Sequence of chain 2.A:
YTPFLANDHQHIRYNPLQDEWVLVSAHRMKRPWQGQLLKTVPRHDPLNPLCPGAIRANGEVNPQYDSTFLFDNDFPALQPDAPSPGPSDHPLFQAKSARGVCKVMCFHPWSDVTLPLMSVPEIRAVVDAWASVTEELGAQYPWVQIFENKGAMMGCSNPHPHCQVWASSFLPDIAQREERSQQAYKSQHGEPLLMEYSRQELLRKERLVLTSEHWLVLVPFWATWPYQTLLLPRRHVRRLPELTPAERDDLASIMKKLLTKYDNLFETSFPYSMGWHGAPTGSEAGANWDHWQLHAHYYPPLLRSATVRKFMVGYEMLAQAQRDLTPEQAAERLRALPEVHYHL

The protein below binds the small molecule below.
Small molecule (SMILES): O=C1CCN([C@@H]2O[C@H](COP(=O)(O)O)[C@@H](O)[C@H]2O)C(=O)N1

Binding-site contacts:
Ligand atom O4 contacts residue ASP99 of chain 2.A at 3.7 Å.
Ligand atom C2 contacts residue ASN98 of chain 2.A at 4.2 Å.
Ligand atom C1' contacts residue ASN98 of chain 2.A at 3.9 Å.
Ligand atom P contacts residue GLN189 of chain 2.A at 3.9 Å.
Ligand atom O2' contacts residue PHE100 of chain 2.A at 3.7 Å.
Ligand atom P contacts residue HIS187 of chain 2.A at 1.7 Å.
Ligand atom OP1 contacts residue HIS187 of chain 2.A at 2.6 Å (h-bond).
Ligand atom O4 contacts residue PRO74 of chain 2.A at 3.6 Å.
Ligand atom O3' contacts residue EDO1 of chain 2.D at 3.1 Å (h-bond).
Ligand atom O3' contacts residue ASN98 of chain 2.A at 3.1 Å (h-bond).
Ligand atom C4 contacts residue ALA82 of chain 2.A at 4.0 Å (hydrophobic).
Ligand atom N3 contacts residue ASP99 of chain 2.A at 2.6 Å (salt-bridge).
Ligand atom O4 contacts residue ALA82 of chain 2.A at 3.0 Å (h-bond).
Ligand atom C4' contacts residue ASN98 of chain 2.A at 4.2 Å.
Ligand atom O4 contacts residue ARG81 of chain 2.A at 3.8 Å.
Ligand atom C4' contacts residue VAL129 of chain 2.A at 3.8 Å (hydrophobic).
Ligand atom C2 contacts residue ASP99 of chain 2.A at 3.5 Å.
Ligand atom C4 contacts residue ASP99 of chain 2.A at 3.6 Å.
Ligand atom C3' contacts residue EDO1 of chain 2.D at 3.5 Å.
Ligand atom OP2 contacts residue HIS187 of chain 2.A at 2.5 Å (h-bond).
Ligand atom C5 contacts residue PRO74 of chain 2.A at 3.4 Å (hydrophobic).
Ligand atom C5' contacts residue HIS187 of chain 2.A at 3.1 Å.
Ligand atom N3 contacts residue PHE100 of chain 2.A at 4.1 Å.
Ligand atom C2 contacts residue PHE96 of chain 2.A at 4.1 Å (hydrophobic).
Ligand atom C4 contacts residue PHE100 of chain 2.A at 4.1 Å (hydrophobic).
Ligand atom C3' contacts residue ASN98 of chain 2.A at 4.1 Å.
Ligand atom O3' contacts residue GLN189 of chain 2.A at 3.8 Å.
Ligand atom O2 contacts residue ASN98 of chain 2.A at 3.4 Å (h-bond).
Ligand atom O2 contacts residue ASP99 of chain 2.A at 2.9 Å (salt-bridge).
Ligand atom O5' contacts residue HIS187 of chain 2.A at 2.5 Å (h-bond).
Ligand atom C2' contacts residue ASN98 of chain 2.A at 4.2 Å.
Ligand atom O2' contacts residue ASN98 of chain 2.A at 3.5 Å (h-bond).
Ligand atom OP2 contacts residue CYS181 of chain 2.A at 3.4 Å (h-bond).
Ligand atom O4' contacts residue VAL129 of chain 2.A at 3.8 Å.
Ligand atom C4 contacts residue PRO74 of chain 2.A at 3.9 Å (hydrophobic).
Ligand atom O2 contacts residue PHE96 of chain 2.A at 3.6 Å.
Ligand atom O2' contacts residue EDO1 of chain 2.D at 4.2 Å.
Ligand atom O5' contacts residue GLN189 of chain 2.A at 3.5 Å (h-bond).
Ligand atom O4' contacts residue LEU75 of chain 2.A at 4.1 Å.
Ligand atom OP1 contacts residue GLN189 of chain 2.A at 3.0 Å (h-bond).